Sequence of chain 1.D:
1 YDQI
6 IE

Sequence of chain 1.B:
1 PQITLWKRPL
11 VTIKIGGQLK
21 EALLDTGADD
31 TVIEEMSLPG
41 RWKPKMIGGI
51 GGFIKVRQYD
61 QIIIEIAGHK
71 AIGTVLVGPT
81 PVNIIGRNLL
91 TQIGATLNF

Sequence of chain 1.A:
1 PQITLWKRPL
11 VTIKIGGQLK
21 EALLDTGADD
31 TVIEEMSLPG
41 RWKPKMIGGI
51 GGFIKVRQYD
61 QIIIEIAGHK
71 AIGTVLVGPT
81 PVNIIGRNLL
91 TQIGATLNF

This protein binds this small molecule.
Small molecule (SMILES): CC[C@H](C)[C@H](NC(=O)[C@H](C)N)C(=O)N[C@@H]([C@@H](C)CC)C(O)(O)N[C@H](C(=O)N[C@@H](CCC(=O)O)C(=O)N[C@H](C(=O)N[C@@H](C)C=O)[C@@H](C)CC)[C@@H](C)CC

Binding-site contacts:
Ligand atom CA contacts residue GLU7 of chain 1.D at 0.5 Å.
Ligand atom C contacts residue ASP2 of chain 1.D at 0.4 Å.
Ligand atom O contacts residue GLN3 of chain 1.D at 0.3 Å (h-bond).
Ligand atom CG1 contacts residue GLN3 of chain 1.D at 0.9 Å.
Ligand atom CD1 contacts residue GLN3 of chain 1.D at 1.0 Å.
Ligand atom N contacts residue GLU7 of chain 1.D at 1.0 Å (salt-bridge).
Ligand atom O contacts residue ILE6 of chain 1.D at 0.9 Å (h-bond).
Ligand atom CA contacts residue ILE4 of chain 1.D at 0.6 Å (hydrophobic).
Ligand atom CA contacts residue ASP2 of chain 1.D at 0.8 Å.
Ligand atom C contacts residue ILE4 of chain 1.D at 1.0 Å (hydrophobic).
Ligand atom CB contacts residue GLN3 of chain 1.D at 1.1 Å.
Ligand atom N contacts residue IL05 of chain 1.D at 0.9 Å (h-bond).
Ligand atom C contacts residue GLU7 of chain 1.D at 0.6 Å.
Ligand atom C contacts residue IL05 of chain 1.D at 0.6 Å.
Ligand atom CG contacts residue ILE4 of chain 1.D at 0.7 Å (hydrophobic).
Ligand atom C contacts residue IL05 of chain 1.D at 1.0 Å.
Ligand atom CA contacts residue IL05 of chain 1.D at 0.8 Å.
Ligand atom CG2 contacts residue GLN3 of chain 1.D at 0.9 Å.
Ligand atom N contacts residue ASP2 of chain 1.D at 1.1 Å.
Ligand atom N contacts residue ILE6 of chain 1.D at 0.5 Å.
Ligand atom C contacts residue ASP2 of chain 1.D at 0.5 Å.
Ligand atom O contacts residue ASP2 of chain 1.D at 0.2 Å (salt-bridge).
Ligand atom O contacts residue GLU7 of chain 1.D at 0.4 Å (salt-bridge).
Ligand atom CB contacts residue ILE6 of chain 1.D at 0.8 Å (hydrophobic).
Ligand atom CG2 contacts residue IL05 of chain 1.D at 0.5 Å.
Ligand atom N contacts residue IL05 of chain 1.D at 0.8 Å.
Ligand atom CB contacts residue IL05 of chain 1.D at 0.6 Å.
Ligand atom CG1 contacts residue ILE6 of chain 1.D at 0.8 Å (hydrophobic).
Ligand atom O contacts residue ILE4 of chain 1.D at 0.9 Å (h-bond).
Ligand atom CB contacts residue ILE4 of chain 1.D at 0.9 Å (hydrophobic).
Ligand atom OE1 contacts residue ILE4 of chain 1.D at 0.4 Å.
Ligand atom CB contacts residue ASP2 of chain 1.D at 1.1 Å.
Ligand atom C contacts residue GLN3 of chain 1.D at 0.7 Å.
Ligand atom CA contacts residue ILE6 of chain 1.D at 0.8 Å (hydrophobic).
Ligand atom CD contacts residue ILE4 of chain 1.D at 0.7 Å (hydrophobic).
Ligand atom CD1 contacts residue GLU7 of chain 1.D at 0.9 Å.
Ligand atom CA contacts residue GLN3 of chain 1.D at 0.8 Å.
Ligand atom C contacts residue ILE6 of chain 1.D at 0.8 Å (hydrophobic).
Ligand atom N contacts residue GLU7 of chain 1.D at 1.1 Å.
Ligand atom N contacts residue GLN3 of chain 1.D at 0.8 Å.